Sequence of chain 1.K:
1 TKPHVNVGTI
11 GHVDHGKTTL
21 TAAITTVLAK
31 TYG

Sequence of chain 1.L:
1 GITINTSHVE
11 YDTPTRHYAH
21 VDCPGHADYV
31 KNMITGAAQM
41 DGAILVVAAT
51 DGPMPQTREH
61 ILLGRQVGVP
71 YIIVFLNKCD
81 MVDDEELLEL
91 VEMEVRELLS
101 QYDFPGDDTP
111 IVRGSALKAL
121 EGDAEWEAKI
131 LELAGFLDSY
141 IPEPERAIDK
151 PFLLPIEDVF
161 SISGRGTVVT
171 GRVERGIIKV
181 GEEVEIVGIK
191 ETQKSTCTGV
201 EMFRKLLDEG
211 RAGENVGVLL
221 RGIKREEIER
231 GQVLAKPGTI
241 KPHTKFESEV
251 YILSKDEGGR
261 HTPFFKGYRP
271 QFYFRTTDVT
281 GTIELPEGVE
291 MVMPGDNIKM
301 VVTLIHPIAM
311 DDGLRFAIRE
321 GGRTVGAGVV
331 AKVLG

Binding-site contacts:
Ligand atom O11 contacts residue CYS23 of chain 1.L at 3.7 Å.
Ligand atom O12 contacts residue MG1 of chain 1.BA at 2.0 Å.
Ligand atom C11 contacts residue THR18 of chain 1.K at 3.5 Å.
Ligand atom C10 contacts residue SER7 of chain 1.L at 3.5 Å.
Ligand atom O11 contacts residue PRO24 of chain 1.L at 3.5 Å.
Ligand atom C8 contacts residue SER7 of chain 1.L at 3.5 Å.
Ligand atom O11 contacts residue THR18 of chain 1.K at 2.7 Å (h-bond).
Ligand atom O1 contacts residue GDP1 of chain 1.CA at 3.8 Å.
Ligand atom O11 contacts residue ASP22 of chain 1.L at 3.6 Å (salt-bridge).
Ligand atom C10 contacts residue CYS23 of chain 1.L at 3.8 Å (hydrophobic).
Ligand atom C12 contacts residue THR18 of chain 1.K at 3.3 Å.
Ligand atom C9 contacts residue PRO24 of chain 1.L at 3.5 Å (hydrophobic).
Ligand atom O10 contacts residue CYS23 of chain 1.L at 3.0 Å.
Ligand atom C9 contacts residue ASP22 of chain 1.L at 3.5 Å.
Ligand atom O1C contacts residue THR18 of chain 1.K at 3.9 Å.
Ligand atom C8 contacts residue THR6 of chain 1.L at 3.5 Å.
Ligand atom C12 contacts residue GDP1 of chain 1.CA at 4.1 Å.
Ligand atom C10 contacts residue PRO24 of chain 1.L at 3.5 Å (hydrophobic).
Ligand atom O11 contacts residue GDP1 of chain 1.CA at 4.2 Å.
Ligand atom O10 contacts residue SER7 of chain 1.L at 4.0 Å.
Ligand atom C11 contacts residue MG1 of chain 1.BA at 3.3 Å.
Ligand atom C11 contacts residue PRO24 of chain 1.L at 3.9 Å (hydrophobic).
Ligand atom C9 contacts residue SER7 of chain 1.L at 3.1 Å.
Ligand atom C1C contacts residue GDP1 of chain 1.CA at 3.7 Å.
Ligand atom C1 contacts residue GDP1 of chain 1.CA at 4.0 Å.
Ligand atom O6 contacts residue PRO24 of chain 1.L at 4.1 Å.
Ligand atom O1C contacts residue GDP1 of chain 1.CA at 2.6 Å (h-bond).
Ligand atom O12 contacts residue GDP1 of chain 1.CA at 2.9 Å (h-bond).
Ligand atom C8 contacts residue PRO24 of chain 1.L at 4.2 Å (hydrophobic).
Ligand atom C12 contacts residue MG1 of chain 1.BA at 3.1 Å.
Ligand atom O12 contacts residue THR18 of chain 1.K at 2.5 Å (h-bond).
Ligand atom C1A contacts residue PRO24 of chain 1.L at 3.8 Å (hydrophobic).
Ligand atom O10 contacts residue PRO24 of chain 1.L at 3.1 Å (h-bond).
Ligand atom C7 contacts residue SER7 of chain 1.L at 4.2 Å.
Ligand atom O11 contacts residue MG1 of chain 1.BA at 2.2 Å.
Ligand atom O10 contacts residue ASP22 of chain 1.L at 2.9 Å (salt-bridge).
Ligand atom C1B contacts residue THR18 of chain 1.K at 3.7 Å.
Ligand atom C1B contacts residue MG1 of chain 1.BA at 3.7 Å.
Ligand atom C10 contacts residue ASP22 of chain 1.L at 3.6 Å.
Ligand atom C9 contacts residue THR6 of chain 1.L at 3.4 Å.

This small molecule binds to this protein.
Small molecule (SMILES): CN(C)C1C(O)=C(C(N)=O)C(=O)[C@@]2(O)C(O)=C3C(=O)c4c(O)cccc4[C@@](C)(O)[C@H]3C[C@@H]12